Binding-site contacts:
Ligand atom O5 contacts residue ASN196 of chain 1.L at 2.4 Å (h-bond).
Ligand atom C8 contacts residue ASN196 of chain 1.L at 4.3 Å.
Ligand atom C3 contacts residue ASN196 of chain 1.L at 3.0 Å.
Ligand atom O7 contacts residue TYR238 of chain 1.L at 4.4 Å.
Ligand atom C5 contacts residue ASN196 of chain 1.L at 3.4 Å.
Ligand atom C4 contacts residue ASN196 of chain 1.L at 3.4 Å.
Ligand atom C1 contacts residue ASN196 of chain 1.L at 1.4 Å.
Ligand atom N2 contacts residue ASN196 of chain 1.L at 2.5 Å (h-bond).
Ligand atom O5 contacts residue THR198 of chain 1.L at 3.8 Å.
Ligand atom O7 contacts residue ASN196 of chain 1.L at 3.4 Å (h-bond).
Ligand atom C7 contacts residue ASN196 of chain 1.L at 3.2 Å.
Ligand atom C1 contacts residue THR198 of chain 1.L at 3.6 Å.
Ligand atom O3 contacts residue ASN196 of chain 1.L at 3.8 Å.
Ligand atom C2 contacts residue ASN196 of chain 1.L at 1.6 Å.

This small molecule binds to this protein.
Small molecule (SMILES): CC(=O)N[C@@H]1[C@@H](O)[C@H](O)[C@@H](CO)O[C@H]1O

Sequence of chain 1.L:
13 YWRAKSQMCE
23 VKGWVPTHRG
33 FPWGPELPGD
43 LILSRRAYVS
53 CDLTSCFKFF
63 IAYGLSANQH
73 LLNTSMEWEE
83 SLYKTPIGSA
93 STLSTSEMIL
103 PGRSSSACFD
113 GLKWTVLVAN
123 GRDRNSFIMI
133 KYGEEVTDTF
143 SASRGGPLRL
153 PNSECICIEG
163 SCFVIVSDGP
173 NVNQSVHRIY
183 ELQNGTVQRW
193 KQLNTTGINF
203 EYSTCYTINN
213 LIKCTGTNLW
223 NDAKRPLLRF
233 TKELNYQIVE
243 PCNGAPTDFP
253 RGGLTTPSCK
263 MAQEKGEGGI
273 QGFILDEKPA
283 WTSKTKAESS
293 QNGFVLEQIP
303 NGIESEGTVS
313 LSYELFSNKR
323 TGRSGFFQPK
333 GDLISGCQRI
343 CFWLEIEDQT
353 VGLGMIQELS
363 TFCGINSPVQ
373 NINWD